Binding-site contacts:
Ligand atom C3 contacts residue TYR247 of chain 1.C at 3.3 Å (hydrophobic).
Ligand atom C31 contacts residue LYS272 of chain 1.C at 3.6 Å.
Ligand atom C25 contacts residue PHE250 of chain 1.C at 3.8 Å (hydrophobic).
Ligand atom C17 contacts residue PHE283 of chain 1.C at 3.2 Å (hydrophobic).
Ligand atom C9 contacts residue GLN280 of chain 1.C at 3.6 Å.
Ligand atom C17 contacts residue MET267 of chain 1.C at 3.7 Å (hydrophobic).
Ligand atom C1 contacts residue PHE283 of chain 1.C at 3.8 Å (hydrophobic).
Ligand atom N4 contacts residue TYR247 of chain 1.C at 2.5 Å (h-bond).
Ligand atom N10 contacts residue ILE246 of chain 1.C at 3.5 Å.
Ligand atom C31 contacts residue GLU275 of chain 1.C at 3.7 Å.
Ligand atom C14 contacts residue PHE283 of chain 1.C at 3.7 Å (hydrophobic).
Ligand atom C31 contacts residue VAL276 of chain 1.C at 3.8 Å (hydrophobic).
Ligand atom C2 contacts residue PHE283 of chain 1.C at 3.5 Å (hydrophobic).
Ligand atom C22 contacts residue ILE246 of chain 1.C at 3.5 Å (hydrophobic).
Ligand atom N15 contacts residue PHE283 of chain 1.C at 3.5 Å.
Ligand atom C16 contacts residue MET267 of chain 1.C at 3.3 Å (hydrophobic).
Ligand atom N10 contacts residue PHE283 of chain 1.C at 3.5 Å.
Ligand atom C8 contacts residue GLY279 of chain 1.C at 3.5 Å.
Ligand atom C21 contacts residue MET267 of chain 1.C at 3.8 Å (hydrophobic).
Ligand atom N18 contacts residue PHE250 of chain 1.C at 3.7 Å.
Ligand atom C9 contacts residue TYR247 of chain 1.C at 3.6 Å (hydrophobic).
Ligand atom C22 contacts residue SER231 of chain 1.C at 3.7 Å.
Ligand atom C13 contacts residue MET267 of chain 1.C at 3.6 Å (hydrophobic).
Ligand atom C26 contacts residue TYR247 of chain 1.C at 3.8 Å (hydrophobic).
Ligand atom C8 contacts residue TYR247 of chain 1.C at 3.6 Å (hydrophobic).
Ligand atom N6 contacts residue MET267 of chain 1.C at 3.4 Å (h-bond).
Ligand atom C29 contacts residue ASP228 of chain 1.C at 3.5 Å.
Ligand atom C30 contacts residue PRO266 of chain 1.C at 3.6 Å (hydrophobic).
Ligand atom C32 contacts residue PRO266 of chain 1.C at 3.8 Å (hydrophobic).
Ligand atom C32 contacts residue LYS272 of chain 1.C at 3.7 Å.
Ligand atom C8 contacts residue MET267 of chain 1.C at 3.7 Å (hydrophobic).
Ligand atom C27 contacts residue GLY279 of chain 1.C at 3.8 Å.
Ligand atom C12 contacts residue LEU229 of chain 1.C at 3.5 Å (hydrophobic).
Ligand atom C21 contacts residue GLY279 of chain 1.C at 3.5 Å.
Ligand atom O19 contacts residue GLN280 of chain 1.C at 3.0 Å (h-bond).
Ligand atom C22 contacts residue VAL232 of chain 1.C at 3.6 Å (hydrophobic).
Ligand atom N11 contacts residue ILE246 of chain 1.C at 3.6 Å.
Ligand atom C5 contacts residue PHE283 of chain 1.C at 3.8 Å (hydrophobic).
Ligand atom C32 contacts residue GLU275 of chain 1.C at 3.7 Å.
Ligand atom O20 contacts residue PHE283 of chain 1.C at 3.4 Å.

The small molecule below binds the protein below.
Small molecule (SMILES): COCCN(C)C(=O)c1cnn(C)c1C(=O)Nc1ccn2cc(-c3ccccc3)nc2c1

Sequence of chain 1.C:
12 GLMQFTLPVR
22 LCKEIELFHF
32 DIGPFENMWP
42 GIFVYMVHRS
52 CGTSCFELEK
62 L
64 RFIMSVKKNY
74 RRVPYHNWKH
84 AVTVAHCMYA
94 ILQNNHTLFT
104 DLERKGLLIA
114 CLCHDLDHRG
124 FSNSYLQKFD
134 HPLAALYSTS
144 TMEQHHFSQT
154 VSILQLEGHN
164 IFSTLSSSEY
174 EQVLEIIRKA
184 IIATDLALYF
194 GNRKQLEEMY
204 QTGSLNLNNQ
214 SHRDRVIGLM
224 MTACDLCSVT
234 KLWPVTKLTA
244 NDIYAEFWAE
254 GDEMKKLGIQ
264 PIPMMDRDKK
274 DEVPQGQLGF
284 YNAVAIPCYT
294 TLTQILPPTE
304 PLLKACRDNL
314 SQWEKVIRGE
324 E